A small-molecule ligand and the protein it binds are described below.
Small molecule (SMILES): CNCCN(C)c1cc(C#N)cc(CCc2cc(C)cc(N)n2)c1

Sequence of chain 2.A:
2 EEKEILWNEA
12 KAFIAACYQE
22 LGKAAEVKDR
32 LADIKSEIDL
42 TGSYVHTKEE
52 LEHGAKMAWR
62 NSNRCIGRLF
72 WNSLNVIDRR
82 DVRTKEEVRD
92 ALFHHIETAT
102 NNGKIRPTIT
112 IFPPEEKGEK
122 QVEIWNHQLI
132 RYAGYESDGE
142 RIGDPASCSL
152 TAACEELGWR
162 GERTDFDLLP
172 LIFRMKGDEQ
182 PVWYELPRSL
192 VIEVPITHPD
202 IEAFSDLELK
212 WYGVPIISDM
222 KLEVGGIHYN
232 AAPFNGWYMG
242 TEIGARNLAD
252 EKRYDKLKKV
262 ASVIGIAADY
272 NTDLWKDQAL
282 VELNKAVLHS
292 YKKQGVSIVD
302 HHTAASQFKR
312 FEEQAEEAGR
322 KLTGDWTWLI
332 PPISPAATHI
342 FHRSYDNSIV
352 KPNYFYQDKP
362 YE

Binding-site contacts:
Ligand atom N01 contacts residue GLU243 of chain 2.A at 2.7 Å (salt-bridge).
Ligand atom C02 contacts residue GLU243 of chain 2.A at 3.4 Å.
Ligand atom C05 contacts residue ILE218 of chain 2.A at 3.7 Å (hydrophobic).
Ligand atom C07 contacts residue ASN236 of chain 2.A at 3.8 Å.
Ligand atom C13 contacts residue HEM1 of chain 2.B at 3.7 Å.
Ligand atom C09 contacts residue ILE218 of chain 2.A at 3.3 Å (hydrophobic).
Ligand atom C20 contacts residue TYR357 of chain 2.A at 3.8 Å (hydrophobic).
Ligand atom N22 contacts residue HIS128 of chain 2.A at 3.7 Å.
Ligand atom C17 contacts residue GLN129 of chain 2.A at 3.8 Å.
Ligand atom N02 contacts residue HEM1 of chain 2.B at 3.5 Å.
Ligand atom C02 contacts residue HEM1 of chain 2.B at 3.7 Å.
Ligand atom C20 contacts residue HEM1 of chain 2.B at 2.9 Å.
Ligand atom C07 contacts residue GLY237 of chain 2.A at 3.5 Å.
Ligand atom C07 contacts residue PHE235 of chain 2.A at 3.6 Å (hydrophobic).
Ligand atom C06 contacts residue GLU243 of chain 2.A at 3.5 Å.
Ligand atom C03 contacts residue HEM1 of chain 2.B at 3.5 Å.
Ligand atom C13 contacts residue GLN129 of chain 2.A at 3.8 Å.
Ligand atom C15 contacts residue HEM1 of chain 2.B at 3.5 Å.
Ligand atom C12 contacts residue HEM1 of chain 2.B at 3.5 Å.
Ligand atom C12 contacts residue GLN129 of chain 2.A at 3.2 Å.
Ligand atom C14 contacts residue HEM1 of chain 2.B at 3.8 Å.
Ligand atom C08 contacts residue GLU243 of chain 2.A at 3.4 Å.
Ligand atom C11 contacts residue ILE218 of chain 2.A at 3.7 Å (hydrophobic).
Ligand atom C11 contacts residue HEM1 of chain 2.B at 3.1 Å.
Ligand atom C02 contacts residue TRP238 of chain 2.A at 3.8 Å (hydrophobic).
Ligand atom C17 contacts residue ARG132 of chain 2.A at 3.3 Å.
Ligand atom N01 contacts residue HEM1 of chain 2.B at 3.8 Å.
Ligand atom C19 contacts residue TRP329 of chain 2.A at 3.7 Å (hydrophobic).
Ligand atom N19 contacts residue HEM1 of chain 2.B at 3.5 Å (h-bond).
Ligand atom C14 contacts residue HIS128 of chain 2.A at 3.6 Å.
Ligand atom C16 contacts residue HEM1 of chain 2.B at 3.2 Å.
Ligand atom N02 contacts residue TYR239 of chain 2.A at 3.5 Å.
Ligand atom N18 contacts residue ASN248 of chain 2.A at 3.3 Å (h-bond).
Ligand atom C07 contacts residue HEM1 of chain 2.B at 3.6 Å.
Ligand atom C08 contacts residue HEM1 of chain 2.B at 3.2 Å.
Ligand atom N02 contacts residue TRP238 of chain 2.A at 2.7 Å (h-bond).
Ligand atom C13 contacts residue HIS128 of chain 2.A at 3.7 Å.
Ligand atom N02 contacts residue GLU243 of chain 2.A at 2.6 Å (salt-bridge).
Ligand atom N18 contacts residue ARG132 of chain 2.A at 2.9 Å (salt-bridge).
Ligand atom N18 contacts residue ARG254 of chain 2.A at 3.2 Å (salt-bridge).